The small molecule below binds the protein below.
Small molecule (SMILES): CC(=O)N[C@@H]1[C@@H](O)[C@H](O)[C@@H](CO)O[C@H]1O

Binding-site contacts:
Ligand atom O7 contacts residue ASN100 of chain 3.A at 2.9 Å (h-bond).
Ligand atom C4 contacts residue ASN100 of chain 3.A at 4.2 Å.
Ligand atom C7 contacts residue ASN100 of chain 3.A at 3.2 Å.
Ligand atom C1 contacts residue ASN100 of chain 3.A at 1.4 Å.
Ligand atom O5 contacts residue ASN100 of chain 3.A at 2.3 Å (h-bond).
Ligand atom C1 contacts residue SER102 of chain 3.A at 3.9 Å.
Ligand atom C5 contacts residue ASN100 of chain 3.A at 3.6 Å.
Ligand atom C3 contacts residue ASN100 of chain 3.A at 3.8 Å.
Ligand atom C8 contacts residue ASN100 of chain 3.A at 4.4 Å.
Ligand atom N2 contacts residue ASN100 of chain 3.A at 3.0 Å (h-bond).
Ligand atom C2 contacts residue ASN100 of chain 3.A at 2.5 Å.
Ligand atom O5 contacts residue SER102 of chain 3.A at 4.3 Å.

Sequence of chain 3.A:
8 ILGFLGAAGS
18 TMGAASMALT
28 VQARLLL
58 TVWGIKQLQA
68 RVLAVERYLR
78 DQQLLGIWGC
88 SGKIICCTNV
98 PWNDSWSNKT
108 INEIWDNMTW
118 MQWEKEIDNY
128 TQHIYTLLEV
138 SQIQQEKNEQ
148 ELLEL